Sequence of chain 1.S:
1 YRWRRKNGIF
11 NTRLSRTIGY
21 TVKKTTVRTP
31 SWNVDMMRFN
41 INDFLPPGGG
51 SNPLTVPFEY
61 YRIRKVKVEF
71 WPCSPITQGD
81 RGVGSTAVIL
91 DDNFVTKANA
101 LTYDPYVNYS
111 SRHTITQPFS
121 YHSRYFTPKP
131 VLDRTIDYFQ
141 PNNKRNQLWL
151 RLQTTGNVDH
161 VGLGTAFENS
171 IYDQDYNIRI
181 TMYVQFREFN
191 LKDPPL

Sequence of chain 1.R:
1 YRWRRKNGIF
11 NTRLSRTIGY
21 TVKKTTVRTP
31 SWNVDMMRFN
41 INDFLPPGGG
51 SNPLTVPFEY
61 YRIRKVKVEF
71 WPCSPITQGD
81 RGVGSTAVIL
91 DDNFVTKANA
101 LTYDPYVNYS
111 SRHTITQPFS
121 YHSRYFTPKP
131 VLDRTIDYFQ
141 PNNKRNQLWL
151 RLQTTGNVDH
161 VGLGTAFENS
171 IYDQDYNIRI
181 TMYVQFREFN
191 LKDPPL

A small-molecule ligand and the protein it binds are described below.
Small molecule (SMILES): Nc1ccn([C@H]2C[C@H](O[P](=O)(O)OC[C@H]3O[C@@H](n4ccc(N)nc4=O)C[C@@H]3O[P](=O)(O)OC[C@H]3O[C@@H](n4cnc5c(=O)[nH]c(N)nc54)C[C@@H]3O[P](=O)(O)OC[C@H]3O[C@@H](n4cnc5c(=O)[nH]c(N)nc54)C[C@@H]3O)[C@@H](COP(=O)=O)O2)c(=O)n1

Binding-site contacts:
Ligand atom OP1 contacts residue LYS6 of chain 1.HB at 4.0 Å.
Ligand atom C4' contacts residue ASN11 of chain 1.S at 4.2 Å.
Ligand atom O3' contacts residue ASN11 of chain 1.S at 3.5 Å (h-bond).
Ligand atom O3' contacts residue THR114 of chain 1.R at 3.6 Å.
Ligand atom C2 contacts residue TYR125 of chain 1.S at 3.7 Å (hydrophobic).
Ligand atom O6 contacts residue LYS67 of chain 1.S at 4.1 Å.
Ligand atom C3' contacts residue ARG13 of chain 1.S at 4.1 Å.
Ligand atom N2 contacts residue TYR125 of chain 1.S at 3.8 Å.
Ligand atom C6 contacts residue TYR125 of chain 1.S at 4.0 Å (hydrophobic).
Ligand atom N7 contacts residue LYS67 of chain 1.S at 3.0 Å (salt-bridge).
Ligand atom OP2 contacts residue THR114 of chain 1.R at 2.3 Å (h-bond).
Ligand atom P contacts residue ARG112 of chain 1.R at 3.9 Å.
Ligand atom C8 contacts residue TYR183 of chain 1.S at 3.7 Å (hydrophobic).
Ligand atom P contacts residue THR114 of chain 1.R at 3.2 Å.
Ligand atom OP2 contacts residue ARG112 of chain 1.R at 2.5 Å (salt-bridge).
Ligand atom P contacts residue TYR121 of chain 1.S at 4.2 Å.
Ligand atom OP2 contacts residue ARG13 of chain 1.S at 2.2 Å (salt-bridge).
Ligand atom O6 contacts residue SER123 of chain 1.S at 3.9 Å.
Ligand atom C5 contacts residue TYR125 of chain 1.S at 4.0 Å (hydrophobic).
Ligand atom C5' contacts residue TRP71 of chain 1.S at 3.7 Å (hydrophobic).
Ligand atom C6 contacts residue LYS67 of chain 1.S at 3.8 Å.
Ligand atom O5' contacts residue TYR183 of chain 1.S at 4.0 Å.
Ligand atom C2' contacts residue TYR125 of chain 1.S at 3.8 Å (hydrophobic).
Ligand atom O3' contacts residue ARG13 of chain 1.S at 4.0 Å.
Ligand atom C4 contacts residue TYR125 of chain 1.S at 4.0 Å (hydrophobic).
Ligand atom N1 contacts residue TYR125 of chain 1.S at 4.0 Å.
Ligand atom N9 contacts residue TYR125 of chain 1.S at 4.0 Å.
Ligand atom OP1 contacts residue ARG13 of chain 1.S at 3.9 Å.
Ligand atom C2' contacts residue LYS67 of chain 1.S at 3.7 Å.
Ligand atom C3' contacts residue TYR183 of chain 1.S at 3.7 Å (hydrophobic).
Ligand atom C8 contacts residue LYS67 of chain 1.S at 3.3 Å.
Ligand atom O6 contacts residue TYR125 of chain 1.S at 4.2 Å.
Ligand atom C5 contacts residue LYS67 of chain 1.S at 4.0 Å.
Ligand atom N3 contacts residue TYR125 of chain 1.S at 3.8 Å.
Ligand atom C2' contacts residue TYR183 of chain 1.S at 3.9 Å (hydrophobic).
Ligand atom OP1 contacts residue TRP71 of chain 1.S at 3.4 Å.
Ligand atom OP2 contacts residue TYR183 of chain 1.S at 3.2 Å.
Ligand atom P contacts residue ARG13 of chain 1.S at 3.4 Å.
Ligand atom OP1 contacts residue THR114 of chain 1.R at 3.5 Å (h-bond).
Ligand atom OP2 contacts residue TYR121 of chain 1.S at 3.1 Å.

Sequence of chain 1.HB:
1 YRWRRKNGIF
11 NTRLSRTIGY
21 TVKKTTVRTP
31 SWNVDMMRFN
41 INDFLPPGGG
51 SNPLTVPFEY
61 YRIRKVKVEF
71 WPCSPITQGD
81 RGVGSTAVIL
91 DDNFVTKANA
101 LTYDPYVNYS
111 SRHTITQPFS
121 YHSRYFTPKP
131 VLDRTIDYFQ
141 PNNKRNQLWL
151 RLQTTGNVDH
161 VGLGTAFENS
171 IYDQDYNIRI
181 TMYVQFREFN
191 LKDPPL